A small-molecule ligand and the protein it binds are described below.
Small molecule (SMILES): CC(=O)N[C@@H]1[C@@H](O)[C@H](O)[C@@H](CO)O[C@H]1O

Sequence of chain 1.A:
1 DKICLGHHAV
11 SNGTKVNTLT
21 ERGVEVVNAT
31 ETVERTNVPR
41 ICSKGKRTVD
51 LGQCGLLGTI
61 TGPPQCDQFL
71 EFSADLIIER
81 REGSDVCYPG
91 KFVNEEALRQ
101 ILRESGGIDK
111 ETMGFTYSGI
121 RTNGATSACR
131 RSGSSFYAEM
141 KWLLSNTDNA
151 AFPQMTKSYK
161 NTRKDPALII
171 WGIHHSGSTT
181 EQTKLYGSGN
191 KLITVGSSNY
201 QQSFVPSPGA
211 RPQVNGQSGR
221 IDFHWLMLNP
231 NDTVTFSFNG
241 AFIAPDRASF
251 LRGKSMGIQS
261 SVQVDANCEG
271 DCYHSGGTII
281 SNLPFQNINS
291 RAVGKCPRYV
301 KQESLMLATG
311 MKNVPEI

Binding-site contacts:
Ligand atom C7 contacts residue ASN231 of chain 1.A at 4.0 Å.
Ligand atom O7 contacts residue ASN231 of chain 1.A at 4.5 Å.
Ligand atom C6 contacts residue ASN231 of chain 1.A at 4.3 Å.
Ligand atom C4 contacts residue ASN231 of chain 1.A at 3.6 Å.
Ligand atom C2 contacts residue ASN231 of chain 1.A at 2.5 Å.
Ligand atom C5 contacts residue ASN231 of chain 1.A at 2.9 Å.
Ligand atom C1 contacts residue ASN231 of chain 1.A at 1.4 Å.
Ligand atom C3 contacts residue ASN231 of chain 1.A at 3.0 Å.
Ligand atom N2 contacts residue ASN231 of chain 1.A at 3.0 Å (h-bond).
Ligand atom O4 contacts residue ASN231 of chain 1.A at 4.5 Å.
Ligand atom C8 contacts residue PRO230 of chain 1.A at 4.4 Å (hydrophobic).
Ligand atom O3 contacts residue ASN231 of chain 1.A at 4.4 Å.
Ligand atom O5 contacts residue ASN231 of chain 1.A at 2.4 Å (h-bond).